The small molecule below binds the protein below.
Small molecule (SMILES): CC(=O)N[C@@H]1[C@@H](O)[C@H](O)[C@@H](CO)O[C@H]1O

Binding-site contacts:
Ligand atom N2 contacts residue THR94 of chain 1.A at 4.2 Å.
Ligand atom O7 contacts residue ASN92 of chain 1.A at 3.4 Å (h-bond).
Ligand atom C8 contacts residue GLU133 of chain 1.A at 4.4 Å.
Ligand atom C5 contacts residue ASN92 of chain 1.A at 3.7 Å.
Ligand atom C3 contacts residue ASN92 of chain 1.A at 3.8 Å.
Ligand atom O5 contacts residue THR94 of chain 1.A at 3.7 Å.
Ligand atom C5 contacts residue THR94 of chain 1.A at 3.8 Å.
Ligand atom O7 contacts residue THR94 of chain 1.A at 2.9 Å.
Ligand atom N2 contacts residue ASN92 of chain 1.A at 2.9 Å (h-bond).
Ligand atom O5 contacts residue ASN92 of chain 1.A at 2.4 Å (h-bond).
Ligand atom C7 contacts residue SER132 of chain 1.A at 4.4 Å.
Ligand atom C7 contacts residue THR94 of chain 1.A at 3.5 Å.
Ligand atom O7 contacts residue SER132 of chain 1.A at 3.6 Å.
Ligand atom C7 contacts residue ASN92 of chain 1.A at 3.4 Å.
Ligand atom O6 contacts residue ASN92 of chain 1.A at 4.0 Å.
Ligand atom O7 contacts residue GLU133 of chain 1.A at 4.2 Å.
Ligand atom C4 contacts residue ASN92 of chain 1.A at 4.2 Å.
Ligand atom C1 contacts residue ASN92 of chain 1.A at 1.4 Å.
Ligand atom C2 contacts residue ASN92 of chain 1.A at 2.5 Å.
Ligand atom C6 contacts residue ASN92 of chain 1.A at 4.4 Å.
Ligand atom C1 contacts residue THR94 of chain 1.A at 3.2 Å.
Ligand atom C6 contacts residue THR94 of chain 1.A at 4.2 Å.
Ligand atom C8 contacts residue THR94 of chain 1.A at 4.4 Å.
Ligand atom C2 contacts residue THR94 of chain 1.A at 4.2 Å.

Sequence of chain 1.A:
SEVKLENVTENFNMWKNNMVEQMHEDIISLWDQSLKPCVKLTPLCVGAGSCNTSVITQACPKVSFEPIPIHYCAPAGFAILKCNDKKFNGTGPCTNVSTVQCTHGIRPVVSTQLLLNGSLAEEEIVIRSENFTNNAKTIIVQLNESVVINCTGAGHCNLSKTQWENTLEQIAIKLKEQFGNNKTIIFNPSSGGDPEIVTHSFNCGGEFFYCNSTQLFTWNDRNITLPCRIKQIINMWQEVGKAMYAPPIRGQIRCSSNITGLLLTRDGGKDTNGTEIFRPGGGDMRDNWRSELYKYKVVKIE